A protein and the small-molecule ligand that binds it are described below.
Small molecule (SMILES): NS(=O)(=O)c1cccc2c1c([N+](=O)[O-])cc1[nH]c(=O)c(=O)[nH]c12

Sequence of chain 1.A:
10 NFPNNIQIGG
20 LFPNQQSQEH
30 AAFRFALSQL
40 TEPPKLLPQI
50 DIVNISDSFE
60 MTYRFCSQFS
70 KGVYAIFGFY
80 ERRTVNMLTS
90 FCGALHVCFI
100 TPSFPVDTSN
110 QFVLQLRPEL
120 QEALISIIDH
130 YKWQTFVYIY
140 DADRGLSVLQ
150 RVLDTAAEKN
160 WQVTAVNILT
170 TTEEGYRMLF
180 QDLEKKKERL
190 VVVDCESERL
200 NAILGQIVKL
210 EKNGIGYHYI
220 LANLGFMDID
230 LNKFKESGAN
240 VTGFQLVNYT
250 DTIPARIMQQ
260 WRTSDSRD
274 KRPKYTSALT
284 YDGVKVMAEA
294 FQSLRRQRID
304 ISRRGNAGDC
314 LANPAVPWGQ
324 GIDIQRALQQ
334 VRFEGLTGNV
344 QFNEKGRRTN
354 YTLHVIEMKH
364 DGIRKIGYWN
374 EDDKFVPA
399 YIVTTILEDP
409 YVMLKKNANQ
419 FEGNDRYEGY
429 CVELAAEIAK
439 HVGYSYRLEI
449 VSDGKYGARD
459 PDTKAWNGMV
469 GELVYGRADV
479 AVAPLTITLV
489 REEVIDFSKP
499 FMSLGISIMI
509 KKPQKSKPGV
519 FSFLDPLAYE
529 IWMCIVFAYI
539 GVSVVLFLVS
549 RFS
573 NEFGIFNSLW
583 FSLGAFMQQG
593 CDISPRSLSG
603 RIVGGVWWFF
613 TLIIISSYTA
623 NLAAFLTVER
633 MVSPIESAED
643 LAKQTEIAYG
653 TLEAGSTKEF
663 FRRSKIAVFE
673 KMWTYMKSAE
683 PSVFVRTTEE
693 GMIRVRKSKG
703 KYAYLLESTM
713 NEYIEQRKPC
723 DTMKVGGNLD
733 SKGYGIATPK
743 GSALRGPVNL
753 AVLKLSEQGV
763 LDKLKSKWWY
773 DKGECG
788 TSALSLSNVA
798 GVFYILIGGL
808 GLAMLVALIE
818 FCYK

Binding-site contacts:
Ligand atom C05 contacts residue PRO482 of chain 1.A at 4.2 Å (hydrophobic).
Ligand atom O20 contacts residue LEU483 of chain 1.A at 3.5 Å.
Ligand atom O20 contacts residue THR484 of chain 1.A at 2.9 Å (h-bond).
Ligand atom N18 contacts residue LEU483 of chain 1.A at 4.2 Å.
Ligand atom N18 contacts residue THR484 of chain 1.A at 4.1 Å.
Ligand atom O20 contacts residue PRO482 of chain 1.A at 4.4 Å.
Ligand atom N18 contacts residue PRO482 of chain 1.A at 3.5 Å (h-bond).
Ligand atom C06 contacts residue PRO482 of chain 1.A at 4.0 Å (hydrophobic).
Ligand atom C19 contacts residue LEU483 of chain 1.A at 4.3 Å (hydrophobic).
Ligand atom C19 contacts residue PRO482 of chain 1.A at 4.4 Å (hydrophobic).
Ligand atom C19 contacts residue THR484 of chain 1.A at 3.8 Å.